Sequence of chain 9.A:
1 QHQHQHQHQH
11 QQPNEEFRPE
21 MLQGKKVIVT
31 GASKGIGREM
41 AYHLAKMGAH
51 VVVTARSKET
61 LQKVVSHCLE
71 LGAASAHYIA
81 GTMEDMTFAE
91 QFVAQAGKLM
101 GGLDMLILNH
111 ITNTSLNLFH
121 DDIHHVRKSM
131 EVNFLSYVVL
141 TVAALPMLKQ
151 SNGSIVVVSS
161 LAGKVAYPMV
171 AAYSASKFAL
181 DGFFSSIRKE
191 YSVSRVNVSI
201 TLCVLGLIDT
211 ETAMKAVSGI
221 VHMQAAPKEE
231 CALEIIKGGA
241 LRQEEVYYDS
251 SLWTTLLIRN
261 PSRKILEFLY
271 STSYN

Binding-site contacts:
Ligand atom C1 contacts residue GLY206 of chain 9.A at 3.5 Å.
Ligand atom O1 contacts residue NAP1 of chain 9.D at 3.2 Å.
Ligand atom C9 contacts residue TYR167 of chain 9.A at 3.8 Å (hydrophobic).
Ligand atom C24 contacts residue TYR173 of chain 9.A at 3.7 Å (hydrophobic).
Ligand atom F1 contacts residue PRO168 of chain 9.A at 3.7 Å.
Ligand atom C3 contacts residue ALA162 of chain 9.A at 3.8 Å (hydrophobic).
Ligand atom C18 contacts residue ALA216 of chain 9.A at 3.7 Å (hydrophobic).
Ligand atom F1 contacts residue VAL221 of chain 9.A at 4.0 Å.
Ligand atom C1 contacts residue LEU205 of chain 9.A at 3.8 Å (hydrophobic).
Ligand atom C21 contacts residue NAP1 of chain 9.D at 3.9 Å.
Ligand atom C19 contacts residue VAL217 of chain 9.A at 3.7 Å (hydrophobic).
Ligand atom C1 contacts residue SER160 of chain 9.A at 4.0 Å.
Ligand atom C3 contacts residue SER160 of chain 9.A at 3.8 Å.
Ligand atom C8 contacts residue LEU116 of chain 9.A at 3.8 Å (hydrophobic).
Ligand atom O3 contacts residue LEU207 of chain 9.A at 3.9 Å.
Ligand atom C23 contacts residue ALA216 of chain 9.A at 3.5 Å (hydrophobic).
Ligand atom C17 contacts residue VAL170 of chain 9.A at 3.7 Å (hydrophobic).
Ligand atom C14 contacts residue NAP1 of chain 9.D at 3.8 Å.
Ligand atom C1 contacts residue LEU207 of chain 9.A at 3.5 Å (hydrophobic).
Ligand atom C20 contacts residue ALA213 of chain 9.A at 3.8 Å (hydrophobic).
Ligand atom C5 contacts residue NAP1 of chain 9.D at 3.7 Å.
Ligand atom O2 contacts residue THR114 of chain 9.A at 3.0 Å.
Ligand atom O1 contacts residue TYR173 of chain 9.A at 3.3 Å (h-bond).
Ligand atom C5 contacts residue ILE111 of chain 9.A at 3.4 Å (hydrophobic).
Ligand atom O1 contacts residue SER160 of chain 9.A at 2.7 Å (h-bond).
Ligand atom O4 contacts residue ALA213 of chain 9.A at 3.8 Å.
Ligand atom C20 contacts residue LEU207 of chain 9.A at 4.0 Å (hydrophobic).
Ligand atom C21 contacts residue ALA213 of chain 9.A at 3.6 Å (hydrophobic).
Ligand atom C3 contacts residue TYR167 of chain 9.A at 3.9 Å (hydrophobic).
Ligand atom O4 contacts residue NAP1 of chain 9.D at 3.9 Å.
Ligand atom C17 contacts residue LEU116 of chain 9.A at 3.8 Å (hydrophobic).
Ligand atom C23 contacts residue THR114 of chain 9.A at 3.8 Å.
Ligand atom C20 contacts residue NAP1 of chain 9.D at 3.7 Å.
Ligand atom C14 contacts residue SER160 of chain 9.A at 3.7 Å.
Ligand atom O2 contacts residue ILE111 of chain 9.A at 3.9 Å.
Ligand atom CL1 contacts residue TYR167 of chain 9.A at 4.0 Å.
Ligand atom O4 contacts residue THR212 of chain 9.A at 3.2 Å.
Ligand atom C18 contacts residue LEU116 of chain 9.A at 3.9 Å (hydrophobic).
Ligand atom C16 contacts residue TYR173 of chain 9.A at 3.8 Å (hydrophobic).
Ligand atom C1 contacts residue NAP1 of chain 9.D at 4.0 Å.

A protein and the small-molecule ligand that binds it are described below.
Small molecule (SMILES): CC(C)(Oc1ccc(F)cc1Cl)C(=O)NC1[C@@H]2CC3C[C@H]1CC(S(C)(=O)=O)(C3)C2